Binding-site contacts:
Ligand atom C10 contacts residue CYS92 of chain 1.C at 3.5 Å (hydrophobic).
Ligand atom N3 contacts residue CYS92 of chain 1.C at 3.0 Å (h-bond).
Ligand atom C15 contacts residue ASP99 of chain 1.C at 3.2 Å.
Ligand atom C20 contacts residue LEU142 of chain 1.C at 3.5 Å (hydrophobic).
Ligand atom C12 contacts residue GLY95 of chain 1.C at 3.7 Å.
Ligand atom C19 contacts residue GLY95 of chain 1.C at 3.5 Å.
Ligand atom C1 contacts residue ASP162 of chain 1.C at 3.6 Å.
Ligand atom C24 contacts residue GLU90 of chain 1.C at 3.6 Å.
Ligand atom C4 contacts residue LYS43 of chain 1.C at 3.7 Å.
Ligand atom C18 contacts residue GLY95 of chain 1.C at 3.5 Å.
Ligand atom C21 contacts residue ALA41 of chain 1.C at 3.7 Å (hydrophobic).
Ligand atom N5 contacts residue CYS92 of chain 1.C at 3.0 Å (h-bond).
Ligand atom C13 contacts residue GLY95 of chain 1.C at 3.6 Å.
Ligand atom C8 contacts residue LEU142 of chain 1.C at 3.5 Å (hydrophobic).
Ligand atom C19 contacts residue CYS92 of chain 1.C at 3.5 Å (hydrophobic).
Ligand atom C3 contacts residue GLY22 of chain 1.C at 3.7 Å.
Ligand atom N2 contacts residue VAL19 of chain 1.C at 3.7 Å.
Ligand atom N3 contacts residue TYR91 of chain 1.C at 3.5 Å.
Ligand atom C2 contacts residue HIS21 of chain 1.C at 3.5 Å.
Ligand atom C17 contacts residue ASP99 of chain 1.C at 3.6 Å.
Ligand atom N4 contacts residue ASP99 of chain 1.C at 2.7 Å (salt-bridge).
Ligand atom C20 contacts residue ALA41 of chain 1.C at 3.5 Å (hydrophobic).
Ligand atom C24 contacts residue MET89 of chain 1.C at 3.7 Å (hydrophobic).
Ligand atom C4 contacts residue ASP162 of chain 1.C at 3.7 Å.
Ligand atom C16 contacts residue ASP99 of chain 1.C at 3.5 Å.
Ligand atom C12 contacts residue VAL19 of chain 1.C at 3.7 Å (hydrophobic).
Ligand atom C23 contacts residue MET89 of chain 1.C at 3.3 Å (hydrophobic).
Ligand atom C21 contacts residue LEU142 of chain 1.C at 3.3 Å (hydrophobic).
Ligand atom N1 contacts residue VAL27 of chain 1.C at 3.6 Å.
Ligand atom C10 contacts residue GLY95 of chain 1.C at 3.7 Å.
Ligand atom C17 contacts residue VAL19 of chain 1.C at 3.3 Å (hydrophobic).
Ligand atom C23 contacts residue ALA41 of chain 1.C at 3.7 Å (hydrophobic).
Ligand atom C20 contacts residue GLU90 of chain 1.C at 3.4 Å.
Ligand atom N contacts residue GLN139 of chain 1.C at 3.7 Å.
Ligand atom C5 contacts residue GLN139 of chain 1.C at 3.3 Å.
Ligand atom C2 contacts residue GLY20 of chain 1.C at 3.7 Å.
Ligand atom C16 contacts residue VAL19 of chain 1.C at 3.3 Å (hydrophobic).
Ligand atom C17 contacts residue ASP96 of chain 1.C at 3.7 Å.
Ligand atom C14 contacts residue ASP99 of chain 1.C at 3.4 Å.
Ligand atom C19 contacts residue TYR91 of chain 1.C at 3.4 Å (hydrophobic).

The protein below binds the small molecule below.
Small molecule (SMILES): CN1CCc2cc(Nc3ncc(C4CC4)c(NCCCNC(=O)C4CCC4)n3)ccc2C1

Sequence of chain 1.C:
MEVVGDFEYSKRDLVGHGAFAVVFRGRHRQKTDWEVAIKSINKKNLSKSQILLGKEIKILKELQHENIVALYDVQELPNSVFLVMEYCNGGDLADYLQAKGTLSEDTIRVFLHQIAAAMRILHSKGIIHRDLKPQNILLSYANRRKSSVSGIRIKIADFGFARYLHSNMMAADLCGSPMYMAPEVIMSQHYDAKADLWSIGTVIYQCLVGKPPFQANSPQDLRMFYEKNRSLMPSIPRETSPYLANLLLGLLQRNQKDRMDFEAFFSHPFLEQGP